Binding-site contacts:
Ligand atom N3 contacts residue HEM1 of chain 1.I at 2.2 Å.
Ligand atom C9 contacts residue THR282 of chain 1.A at 4.2 Å.
Ligand atom N1 contacts residue HEM1 of chain 1.I at 4.3 Å.
Ligand atom C6 contacts residue GLU281 of chain 1.A at 4.5 Å.
Ligand atom C7 contacts residue PHE277 of chain 1.A at 4.3 Å (hydrophobic).
Ligand atom C5 contacts residue HEM1 of chain 1.I at 4.3 Å.
Ligand atom O10 contacts residue PHE186 of chain 1.A at 3.1 Å.
Ligand atom C6 contacts residue ALA278 of chain 1.A at 3.6 Å (hydrophobic).
Ligand atom O15 contacts residue LEU189 of chain 1.A at 3.6 Å.
Ligand atom C14 contacts residue PHE95 of chain 1.A at 3.7 Å (hydrophobic).
Ligand atom C13 contacts residue PHE277 of chain 1.A at 4.4 Å (hydrophobic).
Ligand atom C2 contacts residue ALA278 of chain 1.A at 3.4 Å (hydrophobic).
Ligand atom O15 contacts residue PHE277 of chain 1.A at 3.7 Å.
Ligand atom N1 contacts residue THR282 of chain 1.A at 3.7 Å.
Ligand atom N1 contacts residue ALA278 of chain 1.A at 3.6 Å.
Ligand atom C13 contacts residue PHE95 of chain 1.A at 3.8 Å (hydrophobic).
Ligand atom C2 contacts residue HEM1 of chain 1.I at 3.2 Å.
Ligand atom C5 contacts residue ALA278 of chain 1.A at 3.9 Å (hydrophobic).
Ligand atom C4 contacts residue LEU347 of chain 1.A at 4.3 Å (hydrophobic).
Ligand atom O10 contacts residue THR282 of chain 1.A at 4.4 Å.
Ligand atom C14 contacts residue LEU82 of chain 1.A at 4.4 Å (hydrophobic).
Ligand atom C12 contacts residue LEU347 of chain 1.A at 3.8 Å (hydrophobic).
Ligand atom N3 contacts residue ALA278 of chain 1.A at 3.6 Å.
Ligand atom C13 contacts residue LEU347 of chain 1.A at 4.2 Å (hydrophobic).
Ligand atom C6 contacts residue THR282 of chain 1.A at 3.5 Å.
Ligand atom N3 contacts residue THR282 of chain 1.A at 4.1 Å.
Ligand atom C14 contacts residue PHE85 of chain 1.A at 4.2 Å (hydrophobic).
Ligand atom C7 contacts residue LEU347 of chain 1.A at 4.3 Å (hydrophobic).
Ligand atom C11 contacts residue PHE186 of chain 1.A at 3.9 Å (hydrophobic).
Ligand atom O15 contacts residue PHE186 of chain 1.A at 3.7 Å.
Ligand atom C9 contacts residue VAL343 of chain 1.A at 4.1 Å (hydrophobic).
Ligand atom C4 contacts residue ALA278 of chain 1.A at 4.0 Å (hydrophobic).
Ligand atom C14 contacts residue LEU189 of chain 1.A at 4.0 Å (hydrophobic).
Ligand atom C6 contacts residue PHE277 of chain 1.A at 4.2 Å (hydrophobic).
Ligand atom C11 contacts residue PHE277 of chain 1.A at 4.2 Å (hydrophobic).
Ligand atom C2 contacts residue THR282 of chain 1.A at 3.0 Å.
Ligand atom C9 contacts residue PHE186 of chain 1.A at 4.0 Å (hydrophobic).
Ligand atom C8 contacts residue LEU347 of chain 1.A at 3.8 Å (hydrophobic).
Ligand atom C4 contacts residue HEM1 of chain 1.I at 3.1 Å.
Ligand atom C14 contacts residue PHE457 of chain 1.A at 3.8 Å (hydrophobic).

Sequence of chain 1.A:
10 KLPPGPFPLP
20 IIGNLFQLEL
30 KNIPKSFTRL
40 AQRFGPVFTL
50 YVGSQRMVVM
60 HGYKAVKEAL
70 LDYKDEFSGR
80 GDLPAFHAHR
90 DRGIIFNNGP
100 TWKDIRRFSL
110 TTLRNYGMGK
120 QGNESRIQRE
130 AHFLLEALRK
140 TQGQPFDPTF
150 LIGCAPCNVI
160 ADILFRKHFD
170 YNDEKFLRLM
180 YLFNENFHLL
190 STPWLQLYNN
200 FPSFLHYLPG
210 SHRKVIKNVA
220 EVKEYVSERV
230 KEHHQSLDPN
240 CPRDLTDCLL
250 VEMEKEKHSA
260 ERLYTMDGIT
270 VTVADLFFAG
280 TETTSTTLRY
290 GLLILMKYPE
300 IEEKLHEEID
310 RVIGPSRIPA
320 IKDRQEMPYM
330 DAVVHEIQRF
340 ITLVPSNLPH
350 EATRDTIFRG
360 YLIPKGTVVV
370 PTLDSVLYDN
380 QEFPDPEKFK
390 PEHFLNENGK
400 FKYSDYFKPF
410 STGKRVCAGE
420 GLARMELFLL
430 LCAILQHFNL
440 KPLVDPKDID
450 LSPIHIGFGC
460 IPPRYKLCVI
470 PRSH

The small molecule below binds the protein below.
Small molecule (SMILES): CC[C@@H]1C(=O)OC[C@@H]1Cc1cncn1C